Sequence of chain 43.A:
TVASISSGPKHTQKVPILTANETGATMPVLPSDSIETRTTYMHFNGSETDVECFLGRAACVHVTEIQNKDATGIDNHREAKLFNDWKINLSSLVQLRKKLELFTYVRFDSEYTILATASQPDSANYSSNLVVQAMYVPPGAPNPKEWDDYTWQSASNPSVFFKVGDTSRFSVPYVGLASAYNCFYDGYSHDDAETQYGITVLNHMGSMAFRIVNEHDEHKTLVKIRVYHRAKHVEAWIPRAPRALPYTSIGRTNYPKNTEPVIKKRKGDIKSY

Binding-site contacts:
Ligand atom C4B contacts residue PHE186 of chain 43.A at 3.6 Å (hydrophobic).
Ligand atom C5A contacts residue ALA150 of chain 43.A at 3.4 Å (hydrophobic).
Ligand atom C1C contacts residue LEU106 of chain 43.A at 3.9 Å (hydrophobic).
Ligand atom N2 contacts residue MET221 of chain 43.A at 3.9 Å.
Ligand atom C5 contacts residue LEU106 of chain 43.A at 3.7 Å (hydrophobic).
Ligand atom O1 contacts residue LEU106 of chain 43.A at 3.7 Å.
Ligand atom C31 contacts residue ASN219 of chain 43.A at 3.7 Å.
Ligand atom O1A contacts residue PHE186 of chain 43.A at 3.4 Å.
Ligand atom C5A contacts residue VAL176 of chain 43.A at 3.8 Å (hydrophobic).
Ligand atom C4A contacts residue SER175 of chain 43.A at 3.6 Å.
Ligand atom CL1 contacts residue LEU25 of chain 43.C at 3.5 Å.
Ligand atom C31 contacts residue TYR197 of chain 43.A at 3.6 Å (hydrophobic).
Ligand atom C2C contacts residue ILE104 of chain 43.A at 3.9 Å (hydrophobic).
Ligand atom C4C contacts residue VAL191 of chain 43.A at 3.7 Å (hydrophobic).
Ligand atom C3B contacts residue ALA24 of chain 43.C at 4.0 Å (hydrophobic).
Ligand atom CL1 contacts residue VAL188 of chain 43.A at 3.7 Å.
Ligand atom C4B contacts residue TYR152 of chain 43.A at 3.7 Å (hydrophobic).
Ligand atom O1A contacts residue MET224 of chain 43.A at 3.9 Å.
Ligand atom C3B contacts residue TYR152 of chain 43.A at 3.9 Å (hydrophobic).
Ligand atom C5B contacts residue PHE186 of chain 43.A at 3.8 Å (hydrophobic).
Ligand atom N3A contacts residue ALA24 of chain 43.C at 3.8 Å.
Ligand atom C5 contacts residue MET221 of chain 43.A at 3.9 Å (hydrophobic).
Ligand atom C2C contacts residue MET221 of chain 43.A at 3.3 Å (hydrophobic).
Ligand atom N3A contacts residue PRO174 of chain 43.A at 3.3 Å (h-bond).
Ligand atom O1 contacts residue MET221 of chain 43.A at 3.4 Å (h-bond).
Ligand atom C1C contacts residue TYR128 of chain 43.A at 3.6 Å (hydrophobic).
Ligand atom C3C contacts residue TYR128 of chain 43.A at 3.8 Å (hydrophobic).
Ligand atom C5B contacts residue MET224 of chain 43.A at 3.8 Å (hydrophobic).
Ligand atom C4A contacts residue ALA150 of chain 43.A at 3.9 Å (hydrophobic).
Ligand atom C4A contacts residue VAL176 of chain 43.A at 3.9 Å (hydrophobic).
Ligand atom C3C contacts residue ILE104 of chain 43.A at 3.6 Å (hydrophobic).
Ligand atom C4 contacts residue TYR197 of chain 43.A at 3.6 Å (hydrophobic).
Ligand atom CL2 contacts residue MET224 of chain 43.A at 3.2 Å.
Ligand atom CL2 contacts residue TYR128 of chain 43.A at 3.4 Å.
Ligand atom O1B contacts residue VAL188 of chain 43.A at 3.8 Å.
Ligand atom N2 contacts residue ASN219 of chain 43.A at 3.5 Å (h-bond).
Ligand atom C2A contacts residue PHE186 of chain 43.A at 3.6 Å (hydrophobic).
Ligand atom CL2 contacts residue ILE104 of chain 43.A at 3.4 Å.
Ligand atom C4A contacts residue PRO174 of chain 43.A at 3.2 Å (hydrophobic).
Ligand atom C5C contacts residue TYR152 of chain 43.A at 3.8 Å (hydrophobic).

Sequence of chain 43.C:
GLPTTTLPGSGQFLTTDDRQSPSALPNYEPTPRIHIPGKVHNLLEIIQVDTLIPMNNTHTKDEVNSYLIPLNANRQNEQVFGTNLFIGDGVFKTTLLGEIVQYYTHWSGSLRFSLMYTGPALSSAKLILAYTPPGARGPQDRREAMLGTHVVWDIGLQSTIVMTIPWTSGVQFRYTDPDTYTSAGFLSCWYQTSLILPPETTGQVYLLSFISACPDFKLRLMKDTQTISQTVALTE

This small molecule binds to this protein.
Small molecule (SMILES): Cc1cc(CCCCCOc2c(Cl)cc(C3=NCCO3)cc2Cl)on1

Sequence of chain 44.C:
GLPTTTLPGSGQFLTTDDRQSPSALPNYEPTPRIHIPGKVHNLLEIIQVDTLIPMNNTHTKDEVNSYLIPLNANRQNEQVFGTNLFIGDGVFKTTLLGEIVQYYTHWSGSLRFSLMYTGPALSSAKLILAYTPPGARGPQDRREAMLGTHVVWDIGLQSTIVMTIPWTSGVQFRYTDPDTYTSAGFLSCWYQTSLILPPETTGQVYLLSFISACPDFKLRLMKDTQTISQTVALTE